A protein and the small-molecule ligand that binds it are described below.
Small molecule (SMILES): CC(=O)N[C@H]1[C@H](O[C@H]2[C@H](O)[C@@H](NC(C)=O)CO[C@@H]2CO)O[C@H](CO)[C@@H](O[C@@H]2O[C@H](CO)[C@@H](O)[C@H](O)[C@@H]2O)[C@@H]1O

Binding-site contacts:
Ligand atom C7 contacts residue LEU919 of chain 1.G at 3.7 Å (hydrophobic).
Ligand atom N2 contacts residue LEU919 of chain 1.G at 4.3 Å.
Ligand atom C3 contacts residue ASN714 of chain 1.G at 3.8 Å.
Ligand atom O7 contacts residue LEU919 of chain 1.G at 3.4 Å.
Ligand atom C4 contacts residue ASN714 of chain 1.G at 4.2 Å.
Ligand atom C2 contacts residue ASN714 of chain 1.G at 2.4 Å.
Ligand atom C8 contacts residue GLN923 of chain 1.G at 4.3 Å.
Ligand atom O5 contacts residue ASN714 of chain 1.G at 2.3 Å (h-bond).
Ligand atom C5 contacts residue LEU919 of chain 1.G at 4.5 Å (hydrophobic).
Ligand atom C8 contacts residue LEU919 of chain 1.G at 4.2 Å (hydrophobic).
Ligand atom N2 contacts residue ASN714 of chain 1.G at 2.9 Å (h-bond).
Ligand atom O7 contacts residue ASN714 of chain 1.G at 4.1 Å.
Ligand atom O4 contacts residue LEU919 of chain 1.G at 3.9 Å.
Ligand atom C1 contacts residue ASN714 of chain 1.G at 1.4 Å.
Ligand atom C5 contacts residue ASN714 of chain 1.G at 3.6 Å.
Ligand atom C7 contacts residue ASN714 of chain 1.G at 3.7 Å.
Ligand atom C3 contacts residue LEU919 of chain 1.G at 4.5 Å (hydrophobic).

Sequence of chain 1.G:
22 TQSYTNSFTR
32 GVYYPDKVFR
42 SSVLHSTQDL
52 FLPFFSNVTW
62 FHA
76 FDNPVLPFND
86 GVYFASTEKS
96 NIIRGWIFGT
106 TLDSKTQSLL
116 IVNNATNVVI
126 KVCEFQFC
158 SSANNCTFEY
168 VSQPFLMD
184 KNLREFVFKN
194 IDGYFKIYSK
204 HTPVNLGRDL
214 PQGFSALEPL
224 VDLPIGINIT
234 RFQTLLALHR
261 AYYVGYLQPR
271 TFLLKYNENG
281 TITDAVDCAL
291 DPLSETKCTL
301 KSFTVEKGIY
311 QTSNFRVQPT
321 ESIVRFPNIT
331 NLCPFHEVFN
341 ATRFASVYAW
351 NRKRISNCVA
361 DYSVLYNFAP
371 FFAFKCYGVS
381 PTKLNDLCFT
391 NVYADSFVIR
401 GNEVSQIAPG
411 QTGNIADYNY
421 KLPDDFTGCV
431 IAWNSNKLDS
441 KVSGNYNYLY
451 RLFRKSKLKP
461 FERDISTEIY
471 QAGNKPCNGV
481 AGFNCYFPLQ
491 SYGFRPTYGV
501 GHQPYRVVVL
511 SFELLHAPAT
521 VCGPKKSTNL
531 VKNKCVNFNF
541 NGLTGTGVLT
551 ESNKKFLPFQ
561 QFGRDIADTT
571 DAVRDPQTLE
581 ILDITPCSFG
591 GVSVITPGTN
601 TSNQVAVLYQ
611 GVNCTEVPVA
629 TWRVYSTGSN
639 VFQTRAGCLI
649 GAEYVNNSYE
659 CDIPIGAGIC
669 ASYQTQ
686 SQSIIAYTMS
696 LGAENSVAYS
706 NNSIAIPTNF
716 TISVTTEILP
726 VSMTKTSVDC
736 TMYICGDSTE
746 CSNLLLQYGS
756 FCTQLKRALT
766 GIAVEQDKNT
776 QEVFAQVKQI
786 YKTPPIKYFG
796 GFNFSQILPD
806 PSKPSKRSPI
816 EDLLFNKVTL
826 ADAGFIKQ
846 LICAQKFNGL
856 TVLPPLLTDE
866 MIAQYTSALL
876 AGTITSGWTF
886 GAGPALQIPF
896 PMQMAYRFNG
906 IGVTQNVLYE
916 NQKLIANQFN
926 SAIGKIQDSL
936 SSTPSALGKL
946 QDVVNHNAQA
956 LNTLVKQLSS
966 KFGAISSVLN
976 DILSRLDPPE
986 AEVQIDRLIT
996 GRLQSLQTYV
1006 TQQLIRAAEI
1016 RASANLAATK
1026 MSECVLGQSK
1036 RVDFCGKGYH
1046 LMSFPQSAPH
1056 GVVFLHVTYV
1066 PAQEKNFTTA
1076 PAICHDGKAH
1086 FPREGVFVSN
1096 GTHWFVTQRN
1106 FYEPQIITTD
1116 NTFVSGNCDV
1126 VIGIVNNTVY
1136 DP